Sequence of chain 1.C:
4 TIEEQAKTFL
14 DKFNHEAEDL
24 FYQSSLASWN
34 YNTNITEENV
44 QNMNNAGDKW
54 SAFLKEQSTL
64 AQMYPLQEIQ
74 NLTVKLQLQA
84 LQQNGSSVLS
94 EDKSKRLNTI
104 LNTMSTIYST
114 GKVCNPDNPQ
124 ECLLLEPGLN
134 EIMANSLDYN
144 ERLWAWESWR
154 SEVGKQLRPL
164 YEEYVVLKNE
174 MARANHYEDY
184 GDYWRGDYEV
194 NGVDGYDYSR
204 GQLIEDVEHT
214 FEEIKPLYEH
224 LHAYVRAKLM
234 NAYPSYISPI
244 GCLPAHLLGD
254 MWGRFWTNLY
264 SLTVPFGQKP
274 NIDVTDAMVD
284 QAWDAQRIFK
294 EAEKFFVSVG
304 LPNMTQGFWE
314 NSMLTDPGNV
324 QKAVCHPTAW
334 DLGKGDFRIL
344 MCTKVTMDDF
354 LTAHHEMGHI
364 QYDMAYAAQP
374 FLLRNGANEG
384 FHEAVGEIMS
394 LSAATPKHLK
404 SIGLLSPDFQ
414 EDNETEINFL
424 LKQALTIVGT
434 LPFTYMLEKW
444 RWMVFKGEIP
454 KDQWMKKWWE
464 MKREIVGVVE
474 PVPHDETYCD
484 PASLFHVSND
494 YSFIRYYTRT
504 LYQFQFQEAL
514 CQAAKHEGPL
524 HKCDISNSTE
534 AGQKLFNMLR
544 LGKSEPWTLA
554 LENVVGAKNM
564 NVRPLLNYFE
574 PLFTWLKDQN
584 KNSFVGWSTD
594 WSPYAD

Binding-site contacts:
Ligand atom C3 contacts residue ASN37 of chain 1.C at 3.8 Å.
Ligand atom O5 contacts residue THR39 of chain 1.C at 4.2 Å.
Ligand atom O7 contacts residue ASN37 of chain 1.C at 3.6 Å.
Ligand atom C7 contacts residue ASN37 of chain 1.C at 3.1 Å.
Ligand atom C8 contacts residue GLN324 of chain 1.C at 3.8 Å.
Ligand atom C8 contacts residue THR36 of chain 1.C at 4.4 Å.
Ligand atom C5 contacts residue ASN37 of chain 1.C at 3.7 Å.
Ligand atom C4 contacts residue ASN37 of chain 1.C at 4.3 Å.
Ligand atom N2 contacts residue GLN324 of chain 1.C at 4.3 Å.
Ligand atom C8 contacts residue ASN37 of chain 1.C at 3.8 Å.
Ligand atom C1 contacts residue ASN37 of chain 1.C at 1.4 Å.
Ligand atom O5 contacts residue ASN37 of chain 1.C at 2.5 Å (h-bond).
Ligand atom N2 contacts residue ASN37 of chain 1.C at 2.7 Å (h-bond).
Ligand atom O6 contacts residue THR39 of chain 1.C at 4.2 Å.
Ligand atom C2 contacts residue ASN37 of chain 1.C at 2.5 Å.

A small-molecule ligand and the protein it binds are described below.
Small molecule (SMILES): CC(=O)N[C@@H]1[C@@H](O)[C@H](O)[C@@H](CO)O[C@H]1O